Sequence of chain 1.A:
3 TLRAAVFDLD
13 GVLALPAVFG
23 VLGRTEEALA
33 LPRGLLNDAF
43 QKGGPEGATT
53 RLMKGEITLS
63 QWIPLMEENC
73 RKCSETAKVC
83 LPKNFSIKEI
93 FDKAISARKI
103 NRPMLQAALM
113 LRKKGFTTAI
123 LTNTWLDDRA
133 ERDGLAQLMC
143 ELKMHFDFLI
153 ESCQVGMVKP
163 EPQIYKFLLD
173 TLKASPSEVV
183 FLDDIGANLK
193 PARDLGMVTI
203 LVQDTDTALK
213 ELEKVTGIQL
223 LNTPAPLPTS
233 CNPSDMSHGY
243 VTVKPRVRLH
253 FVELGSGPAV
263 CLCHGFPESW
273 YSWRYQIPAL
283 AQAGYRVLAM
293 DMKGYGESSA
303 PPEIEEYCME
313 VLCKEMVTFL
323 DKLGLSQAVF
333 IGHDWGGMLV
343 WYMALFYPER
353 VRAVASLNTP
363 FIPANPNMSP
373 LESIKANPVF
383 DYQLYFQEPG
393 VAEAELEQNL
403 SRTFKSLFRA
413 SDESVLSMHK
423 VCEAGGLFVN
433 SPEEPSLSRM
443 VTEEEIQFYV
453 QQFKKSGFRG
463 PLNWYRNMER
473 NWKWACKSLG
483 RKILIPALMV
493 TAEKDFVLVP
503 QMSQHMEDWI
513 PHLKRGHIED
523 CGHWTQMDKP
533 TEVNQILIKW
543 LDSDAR

This protein binds this small molecule.
Small molecule (SMILES): O=C1CC2(CCN(C(=O)N[C@H]3C[C@@H]3c3ccccc3)CC2)Oc2ccccc21

Binding-site contacts:
Ligand atom N25 contacts residue TYR467 of chain 1.A at 3.4 Å (h-bond).
Ligand atom O26 contacts residue MET340 of chain 1.A at 3.4 Å (h-bond).
Ligand atom C22 contacts residue ASP336 of chain 1.A at 3.5 Å.
Ligand atom O27 contacts residue TYR467 of chain 1.A at 2.6 Å (h-bond).
Ligand atom C18 contacts residue HIS525 of chain 1.A at 3.1 Å.
Ligand atom C9 contacts residue MET504 of chain 1.A at 3.8 Å (hydrophobic).
Ligand atom C19 contacts residue ASP336 of chain 1.A at 2.9 Å.
Ligand atom N25 contacts residue ASP336 of chain 1.A at 2.6 Å (salt-bridge).
Ligand atom C7 contacts residue TYR384 of chain 1.A at 3.5 Å (hydrophobic).
Ligand atom C1 contacts residue SO41 of chain 1.B at 3.7 Å.
Ligand atom C14 contacts residue TYR384 of chain 1.A at 3.3 Å (hydrophobic).
Ligand atom C14 contacts residue ASP336 of chain 1.A at 3.6 Å.
Ligand atom C8 contacts residue PHE268 of chain 1.A at 3.6 Å (hydrophobic).
Ligand atom C22 contacts residue TYR467 of chain 1.A at 3.7 Å (hydrophobic).
Ligand atom C21 contacts residue TYR467 of chain 1.A at 3.9 Å (hydrophobic).
Ligand atom C5 contacts residue MET504 of chain 1.A at 3.5 Å (hydrophobic).
Ligand atom O27 contacts residue TYR384 of chain 1.A at 2.7 Å (h-bond).
Ligand atom N24 contacts residue ASP336 of chain 1.A at 3.7 Å.
Ligand atom C1 contacts residue PHE388 of chain 1.A at 3.9 Å (hydrophobic).
Ligand atom C15 contacts residue TRP337 of chain 1.A at 3.7 Å (hydrophobic).
Ligand atom C17 contacts residue GLN385 of chain 1.A at 3.8 Å.
Ligand atom C13 contacts residue MET340 of chain 1.A at 3.5 Å (hydrophobic).
Ligand atom C7 contacts residue SO41 of chain 1.B at 3.4 Å.
Ligand atom C18 contacts residue SO41 of chain 1.B at 3.4 Å.
Ligand atom C14 contacts residue TYR467 of chain 1.A at 3.2 Å (hydrophobic).
Ligand atom C3 contacts residue SO41 of chain 1.B at 3.5 Å.
Ligand atom C3 contacts residue TYR384 of chain 1.A at 3.6 Å (hydrophobic).
Ligand atom C5 contacts residue ILE364 of chain 1.A at 3.8 Å (hydrophobic).
Ligand atom C3 contacts residue MET420 of chain 1.A at 3.6 Å (hydrophobic).
Ligand atom C11 contacts residue SO41 of chain 1.B at 3.6 Å.
Ligand atom C18 contacts residue ASP336 of chain 1.A at 3.6 Å.
Ligand atom C20 contacts residue GLN385 of chain 1.A at 3.4 Å.
Ligand atom C21 contacts residue PHE268 of chain 1.A at 3.6 Å (hydrophobic).
Ligand atom C17 contacts residue TRP337 of chain 1.A at 3.9 Å (hydrophobic).
Ligand atom C4 contacts residue LEU409 of chain 1.A at 3.4 Å (hydrophobic).
Ligand atom O28 contacts residue LEU500 of chain 1.A at 3.5 Å.
Ligand atom C22 contacts residue TYR384 of chain 1.A at 3.9 Å (hydrophobic).
Ligand atom C9 contacts residue LEU500 of chain 1.A at 3.5 Å (hydrophobic).
Ligand atom C20 contacts residue TYR384 of chain 1.A at 3.7 Å (hydrophobic).
Ligand atom C8 contacts residue SO41 of chain 1.B at 3.9 Å.